Sequence of chain 1.B:
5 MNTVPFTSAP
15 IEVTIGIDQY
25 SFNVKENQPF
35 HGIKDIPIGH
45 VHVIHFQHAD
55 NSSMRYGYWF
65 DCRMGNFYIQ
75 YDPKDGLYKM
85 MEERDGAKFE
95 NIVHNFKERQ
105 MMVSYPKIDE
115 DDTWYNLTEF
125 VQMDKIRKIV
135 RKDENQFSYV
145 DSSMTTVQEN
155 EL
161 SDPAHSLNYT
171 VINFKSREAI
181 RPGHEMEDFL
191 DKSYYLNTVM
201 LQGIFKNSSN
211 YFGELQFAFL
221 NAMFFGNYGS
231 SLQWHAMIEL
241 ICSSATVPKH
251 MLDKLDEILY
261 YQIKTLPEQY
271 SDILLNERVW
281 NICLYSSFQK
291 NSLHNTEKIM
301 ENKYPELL

Binding-site contacts:
Ligand atom C10 contacts residue THR11 of chain 1.B at 3.9 Å.
Ligand atom C3 contacts residue TYR72 of chain 1.B at 3.6 Å (hydrophobic).
Ligand atom N contacts residue LYS92 of chain 1.B at 2.9 Å (salt-bridge).
Ligand atom C4 contacts residue LYS92 of chain 1.B at 4.2 Å.
Ligand atom N2 contacts residue GLU87 of chain 1.B at 3.2 Å (salt-bridge).
Ligand atom O contacts residue THR11 of chain 1.B at 4.5 Å.
Ligand atom C8 contacts residue TYR72 of chain 1.B at 4.3 Å (hydrophobic).
Ligand atom C6 contacts residue GLU87 of chain 1.B at 4.0 Å.
Ligand atom C6 contacts residue ILE96 of chain 1.B at 4.3 Å (hydrophobic).
Ligand atom C9 contacts residue ILE96 of chain 1.B at 4.1 Å (hydrophobic).
Ligand atom C1 contacts residue LYS92 of chain 1.B at 4.0 Å.
Ligand atom C9 contacts residue THR11 of chain 1.B at 4.0 Å.
Ligand atom C5 contacts residue GLU87 of chain 1.B at 4.2 Å.
Ligand atom N1 contacts residue LYS92 of chain 1.B at 3.8 Å.
Ligand atom C7 contacts residue PHE93 of chain 1.B at 3.4 Å (hydrophobic).
Ligand atom C10 contacts residue TYR72 of chain 1.B at 3.3 Å (hydrophobic).
Ligand atom C8 contacts residue PHE93 of chain 1.B at 4.4 Å (hydrophobic).
Ligand atom C6 contacts residue PHE93 of chain 1.B at 4.2 Å (hydrophobic).
Ligand atom C9 contacts residue PRO9 of chain 1.B at 4.1 Å (hydrophobic).
Ligand atom C4 contacts residue GLU87 of chain 1.B at 3.8 Å.
Ligand atom C3 contacts residue GLU87 of chain 1.B at 3.3 Å.
Ligand atom C8 contacts residue ILE96 of chain 1.B at 3.5 Å (hydrophobic).
Ligand atom C7 contacts residue PRO9 of chain 1.B at 4.1 Å (hydrophobic).
Ligand atom N2 contacts residue TYR72 of chain 1.B at 4.0 Å.
Ligand atom C4 contacts residue TYR72 of chain 1.B at 4.2 Å (hydrophobic).
Ligand atom C7 contacts residue ILE96 of chain 1.B at 4.1 Å (hydrophobic).
Ligand atom C3 contacts residue LYS92 of chain 1.B at 3.9 Å.
Ligand atom C8 contacts residue PRO9 of chain 1.B at 3.3 Å (hydrophobic).
Ligand atom C9 contacts residue TYR72 of chain 1.B at 4.1 Å (hydrophobic).

A protein and the small-molecule ligand that binds it are described below.
Small molecule (SMILES): O=C(Cn1cccn1)NC1CCCCC1